Sequence of chain 1.D:
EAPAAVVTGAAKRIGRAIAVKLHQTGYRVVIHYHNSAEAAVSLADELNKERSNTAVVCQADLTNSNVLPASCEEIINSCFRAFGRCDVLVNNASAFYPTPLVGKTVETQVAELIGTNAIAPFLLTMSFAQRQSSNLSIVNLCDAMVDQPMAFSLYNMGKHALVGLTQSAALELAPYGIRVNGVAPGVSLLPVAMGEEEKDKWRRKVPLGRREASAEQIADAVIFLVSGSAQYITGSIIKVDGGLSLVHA

This protein binds this small molecule.
Small molecule (SMILES): Nc1nc2[nH]c(-c3ccc(Br)cc3)c(-c3ccccc3)c2c(=O)[nH]1

Binding-site contacts:
Ligand atom NAM contacts residue PHE117 of chain 1.D at 3.6 Å.
Ligand atom CAE contacts residue PRO230 of chain 1.D at 3.4 Å (hydrophobic).
Ligand atom CAT contacts residue NAP1 of chain 1.M at 3.4 Å.
Ligand atom CAP contacts residue CSX188 of chain 1.D at 3.8 Å.
Ligand atom BR contacts residue MET183 of chain 1.D at 3.5 Å.
Ligand atom NAM contacts residue NAP1 of chain 1.M at 2.9 Å (h-bond).
Ligand atom CAL contacts residue GLY225 of chain 1.D at 3.6 Å.
Ligand atom OAB contacts residue NAP1 of chain 1.M at 3.5 Å (h-bond).
Ligand atom CAD contacts residue LEU229 of chain 1.D at 3.6 Å (hydrophobic).
Ligand atom CAX contacts residue NAP1 of chain 1.M at 3.8 Å.
Ligand atom CAI contacts residue ASP181 of chain 1.D at 3.8 Å.
Ligand atom CAU contacts residue PHE117 of chain 1.D at 3.7 Å (hydrophobic).
Ligand atom CAG contacts residue NAP1 of chain 1.M at 3.1 Å.
Ligand atom CAI contacts residue CSX188 of chain 1.D at 3.8 Å.
Ligand atom CAT contacts residue PHE117 of chain 1.D at 3.8 Å (hydrophobic).
Ligand atom OAB contacts residue ARG34 of chain 1.D at 3.4 Å (salt-bridge).
Ligand atom NAN contacts residue NAP1 of chain 1.M at 2.9 Å (h-bond).
Ligand atom CAG contacts residue PRO230 of chain 1.D at 3.7 Å (hydrophobic).
Ligand atom OAB contacts residue PRO230 of chain 1.D at 3.6 Å.
Ligand atom CAQ contacts residue NAP1 of chain 1.M at 3.4 Å.
Ligand atom NAM contacts residue TYR194 of chain 1.D at 3.6 Å.
Ligand atom CAV contacts residue NAP1 of chain 1.M at 3.6 Å.
Ligand atom NAO contacts residue TYR194 of chain 1.D at 2.8 Å (h-bond).
Ligand atom BR contacts residue GLN186 of chain 1.D at 3.6 Å.
Ligand atom CAW contacts residue PHE117 of chain 1.D at 3.6 Å (hydrophobic).
Ligand atom CAD contacts residue PRO230 of chain 1.D at 3.5 Å (hydrophobic).
Ligand atom NAO contacts residue NAP1 of chain 1.M at 3.6 Å.
Ligand atom CAV contacts residue PHE117 of chain 1.D at 3.7 Å (hydrophobic).
Ligand atom CAQ contacts residue PHE117 of chain 1.D at 3.5 Å (hydrophobic).
Ligand atom BR contacts residue TRP241 of chain 1.D at 3.8 Å.
Ligand atom NAA contacts residue SER115 of chain 1.D at 2.8 Å (h-bond).
Ligand atom CAX contacts residue PHE117 of chain 1.D at 3.7 Å (hydrophobic).
Ligand atom NAO contacts residue PHE117 of chain 1.D at 3.7 Å.
Ligand atom CAK contacts residue ASP181 of chain 1.D at 3.6 Å.
Ligand atom NAA contacts residue PHE117 of chain 1.D at 3.7 Å.
Ligand atom CAE contacts residue LEU229 of chain 1.D at 3.7 Å (hydrophobic).
Ligand atom CAW contacts residue TYR194 of chain 1.D at 3.6 Å (hydrophobic).
Ligand atom NAA contacts residue NAP1 of chain 1.M at 3.1 Å (h-bond).
Ligand atom CAH contacts residue PHE117 of chain 1.D at 3.6 Å (hydrophobic).
Ligand atom CAE contacts residue NAP1 of chain 1.M at 3.8 Å.

Sequence of chain 1.A:
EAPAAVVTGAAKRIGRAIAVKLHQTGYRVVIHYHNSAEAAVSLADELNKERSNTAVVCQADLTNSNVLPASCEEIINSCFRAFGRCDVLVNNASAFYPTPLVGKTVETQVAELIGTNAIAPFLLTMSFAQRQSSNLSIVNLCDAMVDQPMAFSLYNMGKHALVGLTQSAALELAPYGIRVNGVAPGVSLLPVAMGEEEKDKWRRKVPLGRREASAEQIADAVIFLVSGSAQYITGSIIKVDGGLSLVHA